Sequence of chain 1.A:
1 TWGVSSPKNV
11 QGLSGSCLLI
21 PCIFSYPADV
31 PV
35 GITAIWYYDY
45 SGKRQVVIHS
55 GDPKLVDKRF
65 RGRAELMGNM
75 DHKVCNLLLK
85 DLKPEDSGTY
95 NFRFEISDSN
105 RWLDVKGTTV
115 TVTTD

A protein and the small-molecule ligand that binds it are described below.
Small molecule (SMILES): CO[C@]1(C(=O)O)C[C@H](O)[C@@H](NC(C)=O)[C@H]([C@H](O)[C@H](O)CNC(=O)c2ccc(-c3ccccc3)cc2)O1

Binding-site contacts:
Ligand atom OX4 contacts residue SER103 of chain 1.A at 2.9 Å (h-bond).
Ligand atom CX1 contacts residue ARG97 of chain 1.A at 3.3 Å.
Ligand atom C11 contacts residue TRP2 of chain 1.A at 3.6 Å (hydrophobic).
Ligand atom CX5 contacts residue SER103 of chain 1.A at 3.9 Å.
Ligand atom C1Z contacts residue VAL109 of chain 1.A at 3.8 Å (hydrophobic).
Ligand atom CX1 contacts residue ARG105 of chain 1.A at 4.0 Å.
Ligand atom C1G contacts residue LEU107 of chain 1.A at 3.8 Å (hydrophobic).
Ligand atom OX8 contacts residue TRP106 of chain 1.A at 3.7 Å.
Ligand atom CD1 contacts residue LEU107 of chain 1.A at 3.0 Å (hydrophobic).
Ligand atom OX7 contacts residue TRP106 of chain 1.A at 3.6 Å.
Ligand atom O1B contacts residue ARG97 of chain 1.A at 2.6 Å (salt-bridge).
Ligand atom O1A contacts residue ARG105 of chain 1.A at 3.3 Å.
Ligand atom CX5 contacts residue ARG105 of chain 1.A at 3.6 Å.
Ligand atom C10 contacts residue ARG105 of chain 1.A at 3.9 Å.
Ligand atom CD1 contacts residue VAL109 of chain 1.A at 3.4 Å (hydrophobic).
Ligand atom CX6 contacts residue ARG105 of chain 1.A at 3.6 Å.
Ligand atom CX4 contacts residue SER103 of chain 1.A at 3.5 Å.
Ligand atom CX4 contacts residue ARG105 of chain 1.A at 3.9 Å.
Ligand atom CG1 contacts residue ASN95 of chain 1.A at 3.6 Å.
Ligand atom CE1 contacts residue VAL109 of chain 1.A at 3.2 Å (hydrophobic).
Ligand atom CY1 contacts residue ASN95 of chain 1.A at 3.8 Å.
Ligand atom OX8 contacts residue LEU107 of chain 1.A at 2.9 Å (h-bond).
Ligand atom CX9 contacts residue LEU107 of chain 1.A at 3.8 Å (hydrophobic).
Ligand atom C10 contacts residue SER103 of chain 1.A at 3.3 Å.
Ligand atom NX5 contacts residue SER103 of chain 1.A at 3.0 Å (h-bond).
Ligand atom C1G contacts residue VAL109 of chain 1.A at 3.9 Å (hydrophobic).
Ligand atom C12 contacts residue LEU107 of chain 1.A at 3.8 Å (hydrophobic).
Ligand atom NX5 contacts residue ARG105 of chain 1.A at 2.9 Å (salt-bridge).
Ligand atom CX7 contacts residue TRP106 of chain 1.A at 3.5 Å (hydrophobic).
Ligand atom CX7 contacts residue ARG105 of chain 1.A at 4.0 Å.
Ligand atom OX8 contacts residue ARG97 of chain 1.A at 3.9 Å.
Ligand atom O1A contacts residue ARG97 of chain 1.A at 3.3 Å (salt-bridge).
Ligand atom NX6 contacts residue LEU107 of chain 1.A at 2.9 Å (h-bond).
Ligand atom CY1 contacts residue VAL109 of chain 1.A at 3.7 Å (hydrophobic).
Ligand atom CE1 contacts residue ASP108 of chain 1.A at 3.8 Å.
Ligand atom CX9 contacts residue TRP106 of chain 1.A at 3.6 Å (hydrophobic).
Ligand atom CD1 contacts residue ASP108 of chain 1.A at 4.0 Å.
Ligand atom CE2 contacts residue VAL109 of chain 1.A at 3.9 Å (hydrophobic).
Ligand atom CE1 contacts residue LEU107 of chain 1.A at 3.9 Å (hydrophobic).
Ligand atom C11 contacts residue SER103 of chain 1.A at 3.2 Å.